The protein below binds the small molecule below.
Small molecule (SMILES): O=C1N=C(Nc2ccccc2)N=C1Cc1ccc2c(c1)OCO2

Sequence of chain 1.B:
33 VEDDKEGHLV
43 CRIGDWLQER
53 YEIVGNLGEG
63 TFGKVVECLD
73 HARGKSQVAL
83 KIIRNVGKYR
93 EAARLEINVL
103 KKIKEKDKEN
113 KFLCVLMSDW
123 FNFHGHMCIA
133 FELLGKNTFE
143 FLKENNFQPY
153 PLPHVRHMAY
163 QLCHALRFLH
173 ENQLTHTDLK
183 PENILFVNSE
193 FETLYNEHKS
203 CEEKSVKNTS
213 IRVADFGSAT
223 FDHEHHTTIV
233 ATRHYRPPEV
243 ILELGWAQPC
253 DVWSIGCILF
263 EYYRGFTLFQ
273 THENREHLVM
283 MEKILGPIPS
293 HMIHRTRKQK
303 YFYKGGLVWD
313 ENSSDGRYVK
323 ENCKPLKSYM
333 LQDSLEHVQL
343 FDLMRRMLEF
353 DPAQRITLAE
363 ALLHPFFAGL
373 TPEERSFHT

Binding-site contacts:
Ligand atom CAR contacts residue ALA81 of chain 1.B at 3.4 Å (hydrophobic).
Ligand atom CAC contacts residue ASN139 of chain 1.B at 3.9 Å.
Ligand atom CAC contacts residue GLU61 of chain 1.B at 3.7 Å.
Ligand atom CAN contacts residue PHE133 of chain 1.B at 4.0 Å (hydrophobic).
Ligand atom OAW contacts residue ALA81 of chain 1.B at 3.5 Å.
Ligand atom CAV contacts residue LEU59 of chain 1.B at 3.9 Å (hydrophobic).
Ligand atom CAR contacts residue LEU136 of chain 1.B at 4.0 Å (hydrophobic).
Ligand atom CAK contacts residue ALA216 of chain 1.B at 4.0 Å (hydrophobic).
Ligand atom CAV contacts residue GLY137 of chain 1.B at 3.6 Å.
Ligand atom NAG contacts residue PHE64 of chain 1.B at 3.5 Å.
Ligand atom CAV contacts residue LEU187 of chain 1.B at 3.9 Å (hydrophobic).
Ligand atom CAK contacts residue LYS83 of chain 1.B at 3.7 Å.
Ligand atom CAO contacts residue LEU187 of chain 1.B at 3.8 Å (hydrophobic).
Ligand atom OAU contacts residue LEU187 of chain 1.B at 3.6 Å.
Ligand atom OAM contacts residue ASP217 of chain 1.B at 3.3 Å (salt-bridge).
Ligand atom CAS contacts residue PHE133 of chain 1.B at 3.9 Å (hydrophobic).
Ligand atom CAB contacts residue GLU61 of chain 1.B at 3.6 Å.
Ligand atom CAB contacts residue GLU184 of chain 1.B at 3.2 Å.
Ligand atom OAW contacts residue LEU136 of chain 1.B at 3.0 Å (h-bond).
Ligand atom CAV contacts residue LEU136 of chain 1.B at 3.2 Å (hydrophobic).
Ligand atom CAA contacts residue PHE64 of chain 1.B at 4.0 Å (hydrophobic).
Ligand atom CAP contacts residue LEU187 of chain 1.B at 3.9 Å (hydrophobic).
Ligand atom OAW contacts residue LEU135 of chain 1.B at 4.0 Å.
Ligand atom CAF contacts residue PHE64 of chain 1.B at 3.7 Å (hydrophobic).
Ligand atom CAE contacts residue VAL67 of chain 1.B at 3.7 Å (hydrophobic).
Ligand atom NAL contacts residue LYS83 of chain 1.B at 3.9 Å.
Ligand atom CAS contacts residue ALA81 of chain 1.B at 3.6 Å (hydrophobic).
Ligand atom CAS contacts residue GLU134 of chain 1.B at 3.7 Å.
Ligand atom CAT contacts residue PHE133 of chain 1.B at 3.7 Å (hydrophobic).
Ligand atom NAL contacts residue ASP217 of chain 1.B at 3.2 Å (salt-bridge).
Ligand atom CAT contacts residue LEU187 of chain 1.B at 4.0 Å (hydrophobic).
Ligand atom OAM contacts residue GLU98 of chain 1.B at 3.7 Å.
Ligand atom OAM contacts residue LYS83 of chain 1.B at 3.1 Å (salt-bridge).
Ligand atom CAQ contacts residue ALA81 of chain 1.B at 3.8 Å (hydrophobic).
Ligand atom CAA contacts residue GLU184 of chain 1.B at 3.3 Å.
Ligand atom CAD contacts residue GLY60 of chain 1.B at 4.0 Å.
Ligand atom CAQ contacts residue LEU187 of chain 1.B at 3.6 Å (hydrophobic).
Ligand atom OAU contacts residue LEU59 of chain 1.B at 4.0 Å.
Ligand atom OAM contacts residue ALA216 of chain 1.B at 3.9 Å.
Ligand atom CAB contacts residue ASN139 of chain 1.B at 4.0 Å.